Binding-site contacts:
Ligand atom C13 contacts residue SER93 of chain 1.A at 3.6 Å.
Ligand atom C36 contacts residue ASN44 of chain 1.A at 3.6 Å.
Ligand atom C28 contacts residue SER93 of chain 1.A at 3.2 Å.
Ligand atom C31 contacts residue LEU48 of chain 1.A at 3.5 Å (hydrophobic).
Ligand atom C2 contacts residue SER93 of chain 1.A at 3.5 Å.
Ligand atom C19 contacts residue MET126 of chain 1.A at 3.5 Å (hydrophobic).
Ligand atom C5 contacts residue SER93 of chain 1.A at 3.6 Å.
Ligand atom C31 contacts residue PHE90 of chain 1.A at 3.7 Å (hydrophobic).
Ligand atom F25 contacts residue PHE97 of chain 1.A at 3.1 Å.
Ligand atom C11 contacts residue ILE113 of chain 1.A at 3.7 Å (hydrophobic).
Ligand atom C22 contacts residue ARG92 of chain 1.A at 3.5 Å.
Ligand atom C9 contacts residue TYR130 of chain 1.A at 3.7 Å (hydrophobic).
Ligand atom C9 contacts residue SER93 of chain 1.A at 3.5 Å.
Ligand atom C9 contacts residue ILE113 of chain 1.A at 3.5 Å (hydrophobic).
Ligand atom CL32 contacts residue PHE90 of chain 1.A at 3.7 Å.
Ligand atom O26 contacts residue ARG92 of chain 1.A at 2.8 Å (salt-bridge).
Ligand atom F24 contacts residue THR31 of chain 1.A at 3.6 Å.
Ligand atom C31 contacts residue MET89 of chain 1.A at 3.7 Å (hydrophobic).
Ligand atom F25 contacts residue SER93 of chain 1.A at 3.7 Å.
Ligand atom F24 contacts residue ILE96 of chain 1.A at 3.2 Å.
Ligand atom O15 contacts residue MET51 of chain 1.A at 3.4 Å.
Ligand atom F24 contacts residue ILE34 of chain 1.A at 3.2 Å.
Ligand atom C23 contacts residue ILE30 of chain 1.A at 3.4 Å (hydrophobic).
Ligand atom C11 contacts residue ILE34 of chain 1.A at 3.7 Å (hydrophobic).
Ligand atom C21 contacts residue SER93 of chain 1.A at 3.6 Å.
Ligand atom C2 contacts residue TYR130 of chain 1.A at 3.5 Å (hydrophobic).
Ligand atom C20 contacts residue SER93 of chain 1.A at 3.6 Å.
Ligand atom F25 contacts residue ILE113 of chain 1.A at 3.6 Å.
Ligand atom C27 contacts residue PHE90 of chain 1.A at 3.6 Å (hydrophobic).
Ligand atom N3 contacts residue SER93 of chain 1.A at 3.5 Å.
Ligand atom N3 contacts residue TYR130 of chain 1.A at 2.7 Å (h-bond).
Ligand atom C30 contacts residue MET126 of chain 1.A at 3.6 Å (hydrophobic).
Ligand atom C20 contacts residue MET89 of chain 1.A at 3.7 Å (hydrophobic).
Ligand atom F25 contacts residue LEU109 of chain 1.A at 3.5 Å.
Ligand atom C5 contacts residue TYR130 of chain 1.A at 3.6 Å (hydrophobic).
Ligand atom C13 contacts residue ILE113 of chain 1.A at 3.4 Å (hydrophobic).
Ligand atom N10 contacts residue SER93 of chain 1.A at 3.2 Å (h-bond).
Ligand atom C29 contacts residue MET51 of chain 1.A at 3.7 Å (hydrophobic).
Ligand atom N1 contacts residue SER93 of chain 1.A at 3.7 Å.
Ligand atom C8 contacts residue ILE34 of chain 1.A at 3.6 Å (hydrophobic).

Sequence of chain 1.A:
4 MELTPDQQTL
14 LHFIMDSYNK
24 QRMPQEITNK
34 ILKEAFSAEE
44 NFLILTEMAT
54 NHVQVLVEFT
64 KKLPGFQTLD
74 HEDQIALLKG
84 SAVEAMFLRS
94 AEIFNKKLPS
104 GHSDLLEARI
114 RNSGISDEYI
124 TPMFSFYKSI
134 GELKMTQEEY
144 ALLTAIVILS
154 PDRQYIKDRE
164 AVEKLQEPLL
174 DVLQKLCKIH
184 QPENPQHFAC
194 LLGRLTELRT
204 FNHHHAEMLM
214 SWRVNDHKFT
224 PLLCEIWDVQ

The small molecule below binds the protein below.
Small molecule (SMILES): O=C(O)c1ccc(NC(=O)[C@H](C2CCCCC2)n2c(-c3ccc(Cl)cc3)nc3cc(F)c(F)cc32)cc1